Binding-site contacts:
Ligand atom C6 contacts residue U2 of chain 1.V at 3.9 Å.
Ligand atom C6 contacts residue U2 of chain 1.V at 3.8 Å.
Ligand atom N1 contacts residue U3 of chain 1.V at 3.8 Å.
Ligand atom C4 contacts residue U4 of chain 1.V at 3.7 Å.
Ligand atom C4 contacts residue U2 of chain 1.V at 4.2 Å.
Ligand atom N3 contacts residue U2 of chain 1.V at 3.5 Å (h-bond).
Ligand atom C2 contacts residue U4 of chain 1.V at 3.2 Å.
Ligand atom C2 contacts residue U2 of chain 1.V at 3.3 Å.
Ligand atom N1 contacts residue U3 of chain 1.V at 3.1 Å (h-bond).
Ligand atom N1 contacts residue U4 of chain 1.V at 3.3 Å (h-bond).
Ligand atom N2 contacts residue U1 of chain 1.V at 2.9 Å (h-bond).
Ligand atom C8 contacts residue U4 of chain 1.V at 4.4 Å.
Ligand atom N9 contacts residue U4 of chain 1.V at 4.5 Å.
Ligand atom O6 contacts residue U1 of chain 1.V at 2.9 Å (h-bond).
Ligand atom C2 contacts residue U1 of chain 1.V at 2.9 Å.
Ligand atom N1 contacts residue U2 of chain 1.V at 3.4 Å (h-bond).
Ligand atom N7 contacts residue U4 of chain 1.V at 3.6 Å.
Ligand atom N3 contacts residue U1 of chain 1.V at 2.7 Å (h-bond).
Ligand atom N6 contacts residue U2 of chain 1.V at 3.1 Å (h-bond).
Ligand atom N2 contacts residue U2 of chain 1.V at 3.1 Å (h-bond).
Ligand atom C6 contacts residue U1 of chain 1.V at 3.4 Å.
Ligand atom C1' contacts residue U1 of chain 1.V at 4.4 Å.
Ligand atom O6 contacts residue U2 of chain 1.V at 3.8 Å.
Ligand atom C6 contacts residue U3 of chain 1.V at 3.2 Å.
Ligand atom N3 contacts residue U4 of chain 1.V at 3.5 Å (h-bond).
Ligand atom O6 contacts residue U3 of chain 1.V at 2.5 Å (h-bond).
Ligand atom N3 contacts residue U3 of chain 1.V at 4.2 Å.
Ligand atom N9 contacts residue U1 of chain 1.V at 4.0 Å.
Ligand atom N1 contacts residue U1 of chain 1.V at 2.9 Å (h-bond).
Ligand atom N2 contacts residue U4 of chain 1.V at 3.2 Å (h-bond).
Ligand atom O6 contacts residue U4 of chain 1.V at 3.4 Å.
Ligand atom C5 contacts residue U4 of chain 1.V at 3.5 Å.
Ligand atom C4 contacts residue U1 of chain 1.V at 3.3 Å.
Ligand atom C5 contacts residue U1 of chain 1.V at 4.0 Å.
Ligand atom C5 contacts residue U2 of chain 1.V at 4.2 Å.
Ligand atom C2 contacts residue U3 of chain 1.V at 3.6 Å.
Ligand atom C2 contacts residue U3 of chain 1.V at 4.4 Å.
Ligand atom C6 contacts residue U4 of chain 1.V at 3.3 Å.
Ligand atom N1 contacts residue U2 of chain 1.V at 3.0 Å (h-bond).
Ligand atom C2 contacts residue U2 of chain 1.V at 3.7 Å.

This protein binds this small molecule.
Small molecule (SMILES): Nc1nc(=O)c2ncn([C@@H]3O[C@H](CO[P](=O)(O)O[C@H]4[C@@H](O)[C@H](n5cnc6c(=O)nc(N)[nH]c65)O[C@@H]4CO[P](=O)(O)O[C@H]4[C@@H](O)[C@H](c5c[nH]c(=O)[nH]c5=O)O[C@@H]4CO[P](=O)(O)O[C@H]4[C@@H](O)[C@H](n5cnc6c(=O)nc(N)[nH]c65)O[C@@H]4CO[P](=O)(O)O[C@H]4[C@@H](O)[C@H](n5cnc6c(=O)nc(N)[nH]c65)O[C@@H]4CO[P](=O)(O)O[C@H]4[C@@H](O)[C@H](n5cnc6c(N)ncnc65)O[C@@H]4CO[P](=O)(O)O[C@H]4[C@@H](O)[C@H](n5cnc6c(=O)nc(N)[nH]c65)O[C@@H]4CO[P](=O)(O)O[C@H]4[C@@H](O)[C@H](n5ccc(=O)[nH]c5=O)O[C@@H]4CO[P](=O)(O)O[C@H]4[C@@H](O)[C@H](n5ccc(=O)[nH]c5=O)O[C@@H]4COP(=O)=O)[C@@H](O)[C@H]3O)c2[nH]1